Sequence of chain 1.D:
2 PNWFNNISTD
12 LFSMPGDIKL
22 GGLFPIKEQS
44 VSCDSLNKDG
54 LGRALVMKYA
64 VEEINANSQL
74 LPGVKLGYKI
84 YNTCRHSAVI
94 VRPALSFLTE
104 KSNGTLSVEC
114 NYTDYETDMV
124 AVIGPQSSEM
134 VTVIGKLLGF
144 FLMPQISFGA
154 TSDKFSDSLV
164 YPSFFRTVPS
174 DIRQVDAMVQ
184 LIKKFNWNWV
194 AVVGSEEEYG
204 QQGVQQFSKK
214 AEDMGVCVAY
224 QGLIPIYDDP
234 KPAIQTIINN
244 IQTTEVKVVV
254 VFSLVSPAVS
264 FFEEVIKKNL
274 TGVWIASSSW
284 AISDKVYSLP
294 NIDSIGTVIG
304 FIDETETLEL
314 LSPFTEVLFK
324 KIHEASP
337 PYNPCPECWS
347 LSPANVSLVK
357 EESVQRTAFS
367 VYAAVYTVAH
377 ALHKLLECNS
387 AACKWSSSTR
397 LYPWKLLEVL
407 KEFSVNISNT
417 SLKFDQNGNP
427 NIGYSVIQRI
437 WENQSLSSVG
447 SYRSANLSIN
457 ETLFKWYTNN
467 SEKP

The protein below binds the small molecule below.
Small molecule (SMILES): NCC(=O)O

Binding-site contacts:
Ligand atom CA contacts residue THR154 of chain 1.D at 4.0 Å.
Ligand atom OXT contacts residue SER130 of chain 1.D at 4.1 Å.
Ligand atom OXT contacts residue THR154 of chain 1.D at 3.2 Å (h-bond).
Ligand atom C contacts residue SER130 of chain 1.D at 4.1 Å.
Ligand atom O contacts residue LEU257 of chain 1.D at 4.0 Å.
Ligand atom OXT contacts residue GLY152 of chain 1.D at 3.5 Å (h-bond).
Ligand atom N contacts residue TYR202 of chain 1.D at 3.8 Å.
Ligand atom C contacts residue TYR202 of chain 1.D at 3.8 Å (hydrophobic).
Ligand atom C contacts residue ALA153 of chain 1.D at 4.3 Å (hydrophobic).
Ligand atom C contacts residue LEU257 of chain 1.D at 4.5 Å (hydrophobic).
Ligand atom C contacts residue THR154 of chain 1.D at 4.2 Å.
Ligand atom CA contacts residue GLY152 of chain 1.D at 3.7 Å.
Ligand atom O contacts residue TYR202 of chain 1.D at 3.9 Å.
Ligand atom C contacts residue GLY152 of chain 1.D at 3.9 Å.
Ligand atom C contacts residue SER131 of chain 1.D at 3.5 Å.
Ligand atom O contacts residue SER130 of chain 1.D at 3.5 Å.
Ligand atom OXT contacts residue TYR202 of chain 1.D at 3.9 Å.
Ligand atom OXT contacts residue SER131 of chain 1.D at 2.5 Å (h-bond).
Ligand atom CA contacts residue TYR202 of chain 1.D at 3.5 Å (hydrophobic).
Ligand atom OXT contacts residue ALA153 of chain 1.D at 3.4 Å.
Ligand atom N contacts residue THR154 of chain 1.D at 3.1 Å (h-bond).
Ligand atom OXT contacts residue GLN129 of chain 1.D at 4.3 Å.
Ligand atom CA contacts residue LEU257 of chain 1.D at 4.0 Å (hydrophobic).
Ligand atom C contacts residue GLN129 of chain 1.D at 4.4 Å.
Ligand atom O contacts residue ARG88 of chain 1.D at 4.1 Å.
Ligand atom O contacts residue SER131 of chain 1.D at 3.1 Å (h-bond).
Ligand atom O contacts residue GLN129 of chain 1.D at 4.5 Å.
Ligand atom N contacts residue GLY152 of chain 1.D at 2.7 Å (h-bond).